A small-molecule ligand and the protein it binds are described below.
Small molecule (SMILES): CCCCCN(CCCCC)C(=O)[C@H](CCC(=O)O)NC(=O)[C@H](Cc1ccc(C(F)(F)P(=O)(O)O)cc1)NC(C)=O

Binding-site contacts:
Ligand atom CE1 contacts residue LYS64 of chain 1.A at 3.5 Å.
Ligand atom F1 contacts residue SER38 of chain 1.A at 2.5 Å.
Ligand atom CB contacts residue TYR63 of chain 1.A at 3.4 Å (hydrophobic).
Ligand atom F1 contacts residue THR41 of chain 1.A at 3.6 Å.
Ligand atom O1P contacts residue THR40 of chain 1.A at 3.9 Å.
Ligand atom CD1 contacts residue LYS64 of chain 1.A at 3.8 Å.
Ligand atom CG contacts residue HIS62 of chain 1.A at 3.8 Å.
Ligand atom F1 contacts residue LYS64 of chain 1.A at 3.8 Å.
Ligand atom C5' contacts residue THR76 of chain 1.A at 3.8 Å.
Ligand atom O contacts residue ARG16 of chain 1.A at 2.8 Å (salt-bridge).
Ligand atom CG contacts residue TYR63 of chain 1.A at 3.9 Å (hydrophobic).
Ligand atom CZ contacts residue LYS64 of chain 1.A at 3.9 Å.
Ligand atom C1 contacts residue SER38 of chain 1.A at 3.5 Å.
Ligand atom P contacts residue ARG16 of chain 1.A at 3.9 Å.
Ligand atom CD2 contacts residue LYS64 of chain 1.A at 3.4 Å.
Ligand atom N contacts residue HIS62 of chain 1.A at 3.1 Å (h-bond).
Ligand atom CH3 contacts residue ARG16 of chain 1.A at 3.6 Å.
Ligand atom CB contacts residue HIS62 of chain 1.A at 3.6 Å.
Ligand atom CB contacts residue HIS62 of chain 1.A at 3.9 Å.
Ligand atom OE2 contacts residue LYS61 of chain 1.A at 3.4 Å.
Ligand atom O1P contacts residue SER38 of chain 1.A at 3.6 Å.
Ligand atom O2P contacts residue THR40 of chain 1.A at 3.5 Å.
Ligand atom C contacts residue ARG16 of chain 1.A at 3.2 Å.
Ligand atom O2P contacts residue ARG16 of chain 1.A at 3.9 Å.
Ligand atom O3P contacts residue ARG16 of chain 1.A at 2.9 Å (salt-bridge).
Ligand atom P contacts residue ARG36 of chain 1.A at 3.8 Å.
Ligand atom F1 contacts residue THR40 of chain 1.A at 3.9 Å.
Ligand atom CA contacts residue HIS62 of chain 1.A at 3.3 Å.
Ligand atom O contacts residue HIS62 of chain 1.A at 3.9 Å.
Ligand atom CD2 contacts residue TYR63 of chain 1.A at 3.9 Å (hydrophobic).
Ligand atom CD2 contacts residue HIS62 of chain 1.A at 3.6 Å.
Ligand atom O3P contacts residue ARG36 of chain 1.A at 2.8 Å (salt-bridge).
Ligand atom O1P contacts residue GLU39 of chain 1.A at 3.0 Å (salt-bridge).
Ligand atom F2 contacts residue CYS46 of chain 1.A at 3.4 Å.
Ligand atom CE2 contacts residue CYS46 of chain 1.A at 3.7 Å (hydrophobic).
Ligand atom CD contacts residue LYS61 of chain 1.A at 3.6 Å.
Ligand atom CG contacts residue LYS61 of chain 1.A at 3.9 Å.
Ligand atom O1P contacts residue ARG36 of chain 1.A at 3.1 Å (salt-bridge).
Ligand atom C contacts residue HIS62 of chain 1.A at 3.7 Å.
Ligand atom F2 contacts residue SER38 of chain 1.A at 3.2 Å.

Sequence of chain 1.A:
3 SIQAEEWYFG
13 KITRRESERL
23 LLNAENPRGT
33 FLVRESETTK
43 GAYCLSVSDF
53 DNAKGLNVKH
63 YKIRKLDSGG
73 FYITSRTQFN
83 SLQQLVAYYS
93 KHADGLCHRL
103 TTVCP